This protein binds this small molecule.
Small molecule (SMILES): CC(=O)N[C@@H]1[C@@H](O[C@@H]2O[C@H](CO)[C@H](O)[C@H](O)[C@H]2O)[C@@H](O)[C@@H](CO)O[C@@H]1O

Binding-site contacts:
Ligand atom C2 contacts residue GLY1 of chain 1.C at 3.5 Å.
Ligand atom O5 contacts residue GLY1 of chain 1.C at 4.3 Å.
Ligand atom C3 contacts residue TYR78 of chain 1.C at 3.9 Å (hydrophobic).
Ligand atom O7 contacts residue GLY1 of chain 1.C at 3.0 Å (h-bond).
Ligand atom C7 contacts residue GLY1 of chain 1.C at 3.9 Å.
Ligand atom O6 contacts residue VAL79 of chain 1.C at 4.2 Å.
Ligand atom C1 contacts residue TYR78 of chain 1.C at 4.3 Å (hydrophobic).
Ligand atom C1 contacts residue GLY1 of chain 1.C at 3.8 Å.
Ligand atom O6 contacts residue TYR78 of chain 1.C at 3.4 Å.
Ligand atom C4 contacts residue ASP125 of chain 1.C at 3.2 Å.
Ligand atom O2 contacts residue GLY1 of chain 1.C at 4.2 Å.
Ligand atom C5 contacts residue TYR78 of chain 1.C at 3.7 Å (hydrophobic).
Ligand atom O5 contacts residue GLY121 of chain 1.C at 3.8 Å.
Ligand atom O4 contacts residue GLY121 of chain 1.C at 3.5 Å.
Ligand atom O6 contacts residue VAL80 of chain 1.C at 4.1 Å.
Ligand atom O7 contacts residue PHE47 of chain 1.C at 3.6 Å.
Ligand atom N2 contacts residue GLY1 of chain 1.C at 4.1 Å.
Ligand atom C5 contacts residue TYR122 of chain 1.C at 4.0 Å (hydrophobic).
Ligand atom O1 contacts residue TYR78 of chain 1.C at 2.9 Å (h-bond).
Ligand atom C6 contacts residue TYR78 of chain 1.C at 3.8 Å (hydrophobic).
Ligand atom C6 contacts residue ASP125 of chain 1.C at 3.2 Å.
Ligand atom O6 contacts residue ASP125 of chain 1.C at 2.8 Å (salt-bridge).
Ligand atom C2 contacts residue GLY1 of chain 1.C at 4.0 Å.
Ligand atom O6 contacts residue GLY121 of chain 1.C at 3.6 Å.
Ligand atom O5 contacts residue TYR122 of chain 1.C at 3.1 Å (h-bond).
Ligand atom C4 contacts residue GLY1 of chain 1.C at 3.8 Å.
Ligand atom O3 contacts residue GLY1 of chain 1.C at 2.8 Å (h-bond).
Ligand atom C1 contacts residue TYR122 of chain 1.C at 3.8 Å (hydrophobic).
Ligand atom C5 contacts residue ASP125 of chain 1.C at 3.8 Å.
Ligand atom O1 contacts residue TYR122 of chain 1.C at 3.3 Å.
Ligand atom C7 contacts residue PHE47 of chain 1.C at 4.2 Å (hydrophobic).
Ligand atom C6 contacts residue TRP123 of chain 1.C at 3.9 Å (hydrophobic).
Ligand atom C6 contacts residue TYR122 of chain 1.C at 3.8 Å (hydrophobic).
Ligand atom O4 contacts residue GLY1 of chain 1.C at 2.9 Å (h-bond).
Ligand atom C6 contacts residue VAL80 of chain 1.C at 3.9 Å (hydrophobic).
Ligand atom O6 contacts residue TYR122 of chain 1.C at 2.9 Å (h-bond).
Ligand atom C4 contacts residue TYR78 of chain 1.C at 4.0 Å (hydrophobic).
Ligand atom C3 contacts residue GLY1 of chain 1.C at 3.5 Å.
Ligand atom O4 contacts residue ASP125 of chain 1.C at 2.6 Å (salt-bridge).
Ligand atom O6 contacts residue TRP123 of chain 1.C at 2.9 Å (h-bond).

Sequence of chain 1.D:
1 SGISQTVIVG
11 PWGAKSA

Sequence of chain 1.C:
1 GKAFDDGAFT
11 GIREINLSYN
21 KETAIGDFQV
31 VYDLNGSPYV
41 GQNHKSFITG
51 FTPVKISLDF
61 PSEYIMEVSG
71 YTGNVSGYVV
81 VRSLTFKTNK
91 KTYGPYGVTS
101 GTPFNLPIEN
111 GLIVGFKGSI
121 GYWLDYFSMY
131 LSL